Sequence of chain 1.C:
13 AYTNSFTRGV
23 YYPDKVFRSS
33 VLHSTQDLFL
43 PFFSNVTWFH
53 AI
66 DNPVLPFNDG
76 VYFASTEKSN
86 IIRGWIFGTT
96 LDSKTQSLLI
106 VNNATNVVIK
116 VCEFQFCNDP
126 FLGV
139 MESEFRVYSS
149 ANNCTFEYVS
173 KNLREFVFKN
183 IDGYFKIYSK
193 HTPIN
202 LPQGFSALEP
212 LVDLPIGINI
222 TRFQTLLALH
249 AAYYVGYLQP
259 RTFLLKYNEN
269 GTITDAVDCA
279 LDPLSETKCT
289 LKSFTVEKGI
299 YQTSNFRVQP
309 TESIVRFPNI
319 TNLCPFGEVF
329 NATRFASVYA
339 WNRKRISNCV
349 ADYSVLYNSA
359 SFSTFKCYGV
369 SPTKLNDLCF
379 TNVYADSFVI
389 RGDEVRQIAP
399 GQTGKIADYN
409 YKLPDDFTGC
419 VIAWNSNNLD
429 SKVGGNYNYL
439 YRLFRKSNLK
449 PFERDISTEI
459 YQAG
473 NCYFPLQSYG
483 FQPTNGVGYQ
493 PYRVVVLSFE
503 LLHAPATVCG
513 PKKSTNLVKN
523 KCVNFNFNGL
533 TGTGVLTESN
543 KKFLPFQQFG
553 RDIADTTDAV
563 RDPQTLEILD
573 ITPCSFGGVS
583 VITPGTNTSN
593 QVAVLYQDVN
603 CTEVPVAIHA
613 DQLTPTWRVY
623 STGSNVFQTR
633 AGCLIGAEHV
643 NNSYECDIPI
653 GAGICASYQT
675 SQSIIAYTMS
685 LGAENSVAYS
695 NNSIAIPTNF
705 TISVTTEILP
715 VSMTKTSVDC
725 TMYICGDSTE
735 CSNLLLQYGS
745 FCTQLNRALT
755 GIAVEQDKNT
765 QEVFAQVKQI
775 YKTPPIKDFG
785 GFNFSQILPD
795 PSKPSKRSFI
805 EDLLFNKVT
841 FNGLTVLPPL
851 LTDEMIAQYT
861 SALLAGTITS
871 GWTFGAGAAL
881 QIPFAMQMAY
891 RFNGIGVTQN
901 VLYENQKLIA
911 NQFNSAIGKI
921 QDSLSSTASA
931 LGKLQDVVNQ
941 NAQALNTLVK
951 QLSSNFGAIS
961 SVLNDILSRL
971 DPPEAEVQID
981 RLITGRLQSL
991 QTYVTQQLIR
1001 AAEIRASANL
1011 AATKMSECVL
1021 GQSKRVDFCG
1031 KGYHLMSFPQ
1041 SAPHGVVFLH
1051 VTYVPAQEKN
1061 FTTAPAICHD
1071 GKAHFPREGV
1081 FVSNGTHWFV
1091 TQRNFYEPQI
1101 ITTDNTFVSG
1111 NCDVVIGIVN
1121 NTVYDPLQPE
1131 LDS

A small-molecule ligand and the protein it binds are described below.
Small molecule (SMILES): CC(=O)N[C@@H]1[C@@H](O)[C@H](O)[C@@H](CO)O[C@H]1O

Binding-site contacts:
Ligand atom O7 contacts residue ASN317 of chain 1.C at 2.6 Å (h-bond).
Ligand atom C7 contacts residue ASN317 of chain 1.C at 3.3 Å.
Ligand atom O7 contacts residue ILE318 of chain 1.C at 4.2 Å.
Ligand atom C2 contacts residue GLN566 of chain 1.C at 4.2 Å.
Ligand atom C8 contacts residue PRO316 of chain 1.C at 3.5 Å (hydrophobic).
Ligand atom N2 contacts residue ASN317 of chain 1.C at 3.0 Å (h-bond).
Ligand atom N2 contacts residue GLN566 of chain 1.C at 3.8 Å.
Ligand atom C8 contacts residue ASN317 of chain 1.C at 3.9 Å.
Ligand atom O5 contacts residue ASN317 of chain 1.C at 2.3 Å (h-bond).
Ligand atom C7 contacts residue PRO565 of chain 1.C at 4.4 Å (hydrophobic).
Ligand atom O5 contacts residue GLN566 of chain 1.C at 4.4 Å.
Ligand atom C8 contacts residue PRO565 of chain 1.C at 3.5 Å (hydrophobic).
Ligand atom O7 contacts residue PRO316 of chain 1.C at 4.0 Å.
Ligand atom C3 contacts residue ASN317 of chain 1.C at 3.9 Å.
Ligand atom C5 contacts residue ASN317 of chain 1.C at 3.6 Å.
Ligand atom C1 contacts residue ASN317 of chain 1.C at 1.4 Å.
Ligand atom C3 contacts residue GLN566 of chain 1.C at 3.9 Å.
Ligand atom C7 contacts residue PRO316 of chain 1.C at 4.3 Å (hydrophobic).
Ligand atom N2 contacts residue PRO565 of chain 1.C at 4.3 Å.
Ligand atom C2 contacts residue ASN317 of chain 1.C at 2.6 Å.
Ligand atom C1 contacts residue GLN566 of chain 1.C at 3.8 Å.
Ligand atom C4 contacts residue ASN317 of chain 1.C at 4.2 Å.